Binding-site contacts:
Ligand atom C14 contacts residue GLN90 of chain 2.B at 3.7 Å.
Ligand atom C12 contacts residue ASN157 of chain 2.B at 3.6 Å.
Ligand atom C9 contacts residue ASN157 of chain 2.B at 4.0 Å.
Ligand atom N23 contacts residue TYR123 of chain 2.B at 4.2 Å.
Ligand atom C9 contacts residue ALA153 of chain 2.B at 4.0 Å (hydrophobic).
Ligand atom C1 contacts residue TYR123 of chain 2.B at 3.4 Å (hydrophobic).
Ligand atom C17 contacts residue GLU120 of chain 2.B at 3.7 Å.
Ligand atom C7 contacts residue ASN157 of chain 2.B at 3.8 Å.
Ligand atom C18 contacts residue MET116 of chain 2.B at 3.3 Å (hydrophobic).
Ligand atom C4 contacts residue GLN90 of chain 2.B at 3.3 Å.
Ligand atom C1 contacts residue SER86 of chain 2.B at 4.0 Å.
Ligand atom C20 contacts residue GLU120 of chain 2.B at 3.7 Å.
Ligand atom C22 contacts residue GLN96 of chain 2.B at 3.5 Å.
Ligand atom C18 contacts residue GLU120 of chain 2.B at 3.4 Å.
Ligand atom C2 contacts residue TYR123 of chain 2.B at 3.7 Å (hydrophobic).
Ligand atom C13 contacts residue ASN157 of chain 2.B at 4.0 Å.
Ligand atom N23 contacts residue GLN90 of chain 2.B at 3.6 Å (h-bond).
Ligand atom C2 contacts residue TRP61 of chain 2.B at 3.8 Å (hydrophobic).
Ligand atom C3 contacts residue GLN90 of chain 2.B at 3.1 Å.
Ligand atom C1 contacts residue GLN90 of chain 2.B at 3.6 Å.
Ligand atom C12 contacts residue TYR123 of chain 2.B at 3.8 Å (hydrophobic).
Ligand atom C3 contacts residue TYR123 of chain 2.B at 3.6 Å (hydrophobic).
Ligand atom C13 contacts residue TYR123 of chain 2.B at 3.4 Å (hydrophobic).
Ligand atom C11 contacts residue ASN157 of chain 2.B at 3.8 Å.
Ligand atom C22 contacts residue GLN90 of chain 2.B at 3.8 Å.
Ligand atom C19 contacts residue MET116 of chain 2.B at 3.8 Å (hydrophobic).
Ligand atom N24 contacts residue ASN154 of chain 2.B at 3.4 Å (h-bond).
Ligand atom C10 contacts residue TYR123 of chain 2.B at 3.8 Å (hydrophobic).
Ligand atom C19 contacts residue GLU120 of chain 2.B at 3.4 Å.
Ligand atom C4 contacts residue TYR123 of chain 2.B at 3.4 Å (hydrophobic).
Ligand atom C2 contacts residue GLN90 of chain 2.B at 3.3 Å.
Ligand atom C10 contacts residue ASN157 of chain 2.B at 3.9 Å.
Ligand atom C2 contacts residue SER86 of chain 2.B at 3.6 Å.
Ligand atom C16 contacts residue ASN157 of chain 2.B at 4.0 Å.
Ligand atom C13 contacts residue GLN90 of chain 2.B at 3.9 Å.
Ligand atom C8 contacts residue ASN157 of chain 2.B at 4.0 Å.
Ligand atom C14 contacts residue TYR123 of chain 2.B at 3.5 Å (hydrophobic).
Ligand atom N23 contacts residue TRP61 of chain 2.B at 3.4 Å.
Ligand atom N5 contacts residue TYR123 of chain 2.B at 4.1 Å.
Ligand atom C22 contacts residue ILE99 of chain 2.B at 4.0 Å (hydrophobic).

A small-molecule ligand and the protein it binds are described below.
Small molecule (SMILES): CC[n+]1c(-c2ccccc2)c2cc(N)ccc2c2ccc(N)cc21

Sequence of chain 2.B:
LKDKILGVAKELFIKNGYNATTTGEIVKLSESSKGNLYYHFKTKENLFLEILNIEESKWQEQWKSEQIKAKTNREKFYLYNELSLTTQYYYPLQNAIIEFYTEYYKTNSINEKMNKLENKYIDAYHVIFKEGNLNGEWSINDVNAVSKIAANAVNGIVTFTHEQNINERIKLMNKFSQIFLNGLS